Sequence of chain 2.B:
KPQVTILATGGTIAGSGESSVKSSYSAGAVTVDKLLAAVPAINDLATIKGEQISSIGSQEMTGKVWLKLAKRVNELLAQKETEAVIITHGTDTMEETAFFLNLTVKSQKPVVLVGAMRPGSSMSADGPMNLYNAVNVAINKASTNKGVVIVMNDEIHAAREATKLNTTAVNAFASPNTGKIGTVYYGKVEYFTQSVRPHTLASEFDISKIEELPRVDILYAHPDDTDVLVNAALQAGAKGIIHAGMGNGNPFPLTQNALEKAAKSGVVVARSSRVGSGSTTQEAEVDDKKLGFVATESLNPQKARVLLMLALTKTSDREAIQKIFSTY

Sequence of chain 2.A:
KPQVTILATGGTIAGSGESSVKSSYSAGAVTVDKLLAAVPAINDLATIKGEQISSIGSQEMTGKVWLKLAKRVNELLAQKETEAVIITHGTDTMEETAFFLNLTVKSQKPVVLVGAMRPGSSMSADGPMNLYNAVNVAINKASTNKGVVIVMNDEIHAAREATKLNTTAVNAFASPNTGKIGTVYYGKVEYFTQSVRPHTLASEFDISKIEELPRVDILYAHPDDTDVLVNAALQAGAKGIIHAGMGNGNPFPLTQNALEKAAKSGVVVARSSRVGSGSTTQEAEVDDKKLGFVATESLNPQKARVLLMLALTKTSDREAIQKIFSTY

Binding-site contacts:
Ligand atom O contacts residue GLN61 of chain 2.B at 3.6 Å.
Ligand atom CB contacts residue GLU287 of chain 2.A at 3.8 Å.
Ligand atom CG contacts residue THR14 of chain 2.B at 2.5 Å.
Ligand atom CA contacts residue THR14 of chain 2.B at 3.1 Å.
Ligand atom OXT contacts residue THR93 of chain 2.B at 3.2 Å (h-bond).
Ligand atom CB contacts residue THR93 of chain 2.B at 3.5 Å.
Ligand atom OD1 contacts residue THR93 of chain 2.B at 2.9 Å (h-bond).
Ligand atom C contacts residue SER60 of chain 2.B at 3.5 Å.
Ligand atom OD2 contacts residue THR14 of chain 2.B at 3.0 Å (h-bond).
Ligand atom O contacts residue GLY92 of chain 2.B at 3.1 Å.
Ligand atom OXT contacts residue ASP94 of chain 2.B at 2.9 Å (salt-bridge).
Ligand atom N contacts residue GLN61 of chain 2.B at 3.1 Å (h-bond).
Ligand atom N contacts residue GLU287 of chain 2.A at 2.6 Å (salt-bridge).
Ligand atom OD1 contacts residue THR14 of chain 2.B at 2.8 Å (h-bond).
Ligand atom OD1 contacts residue GLY92 of chain 2.B at 3.3 Å.
Ligand atom CG contacts residue ALA118 of chain 2.B at 3.7 Å (hydrophobic).
Ligand atom OXT contacts residue GLN61 of chain 2.B at 3.9 Å.
Ligand atom OD2 contacts residue MET119 of chain 2.B at 3.9 Å.
Ligand atom CA contacts residue ASP94 of chain 2.B at 3.8 Å.
Ligand atom O contacts residue GLY59 of chain 2.B at 3.3 Å.
Ligand atom C contacts residue GLY92 of chain 2.B at 3.5 Å.
Ligand atom O contacts residue SER60 of chain 2.B at 2.8 Å (h-bond).
Ligand atom C contacts residue ASP94 of chain 2.B at 3.9 Å.
Ligand atom OD2 contacts residue THR93 of chain 2.B at 2.5 Å (h-bond).
Ligand atom OXT contacts residue GLY92 of chain 2.B at 3.3 Å.
Ligand atom CB contacts residue ASP94 of chain 2.B at 3.3 Å.
Ligand atom C contacts residue GLN61 of chain 2.B at 3.6 Å.
Ligand atom OD1 contacts residue ALA118 of chain 2.B at 3.6 Å.
Ligand atom N contacts residue ASP94 of chain 2.B at 3.0 Å (salt-bridge).
Ligand atom CA contacts residue GLN61 of chain 2.B at 3.9 Å.
Ligand atom CG contacts residue THR93 of chain 2.B at 2.9 Å.
Ligand atom CB contacts residue TYR27 of chain 2.B at 3.6 Å (hydrophobic).
Ligand atom O contacts residue GLY13 of chain 2.B at 3.3 Å.
Ligand atom O contacts residue THR14 of chain 2.B at 3.9 Å.
Ligand atom OD2 contacts residue ALA118 of chain 2.B at 2.9 Å (h-bond).
Ligand atom OXT contacts residue SER60 of chain 2.B at 2.6 Å (h-bond).
Ligand atom CA contacts residue GLU287 of chain 2.A at 3.5 Å.
Ligand atom C contacts residue THR93 of chain 2.B at 3.8 Å.
Ligand atom N contacts residue ASN252 of chain 2.A at 3.6 Å.
Ligand atom CB contacts residue THR14 of chain 2.B at 2.9 Å.

This small molecule binds to this protein.
Small molecule (SMILES): N[C@@H](CC(=O)O)C(=O)O